Binding-site contacts:
Ligand atom C7 contacts residue ASN285 of chain 1.C at 3.1 Å.
Ligand atom O6 contacts residue GLU398 of chain 1.C at 3.8 Å.
Ligand atom C1 contacts residue VAL297 of chain 1.C at 3.5 Å (hydrophobic).
Ligand atom C7 contacts residue VAL297 of chain 1.C at 4.2 Å (hydrophobic).
Ligand atom O5 contacts residue ASN285 of chain 1.C at 2.4 Å (h-bond).
Ligand atom O5 contacts residue ASN298 of chain 1.C at 4.0 Å.
Ligand atom C4 contacts residue ASN285 of chain 1.C at 4.2 Å.
Ligand atom O7 contacts residue ASN285 of chain 1.C at 3.0 Å (h-bond).
Ligand atom C8 contacts residue SER45 of chain 1.C at 3.3 Å.
Ligand atom C3 contacts residue ASN285 of chain 1.C at 3.8 Å.
Ligand atom C5 contacts residue ASN285 of chain 1.C at 3.7 Å.
Ligand atom O6 contacts residue ASN298 of chain 1.C at 3.8 Å.
Ligand atom C3 contacts residue VAL297 of chain 1.C at 3.9 Å (hydrophobic).
Ligand atom C8 contacts residue SER46 of chain 1.C at 4.1 Å.
Ligand atom N2 contacts residue VAL297 of chain 1.C at 3.5 Å (h-bond).
Ligand atom C5 contacts residue ASN298 of chain 1.C at 4.1 Å.
Ligand atom C2 contacts residue ASN285 of chain 1.C at 2.4 Å.
Ligand atom N2 contacts residue ASN285 of chain 1.C at 2.9 Å (h-bond).
Ligand atom C1 contacts residue ASN285 of chain 1.C at 1.4 Å.
Ligand atom C8 contacts residue ASN285 of chain 1.C at 4.3 Å.
Ligand atom C2 contacts residue VAL297 of chain 1.C at 3.8 Å (hydrophobic).
Ligand atom C8 contacts residue VAL297 of chain 1.C at 4.0 Å (hydrophobic).
Ligand atom C1 contacts residue ASN298 of chain 1.C at 4.1 Å.

The small molecule below binds the protein below.
Small molecule (SMILES): CC(=O)N[C@@H]1[C@@H](O)[C@H](O)[C@@H](CO)O[C@H]1O

Sequence of chain 1.C:
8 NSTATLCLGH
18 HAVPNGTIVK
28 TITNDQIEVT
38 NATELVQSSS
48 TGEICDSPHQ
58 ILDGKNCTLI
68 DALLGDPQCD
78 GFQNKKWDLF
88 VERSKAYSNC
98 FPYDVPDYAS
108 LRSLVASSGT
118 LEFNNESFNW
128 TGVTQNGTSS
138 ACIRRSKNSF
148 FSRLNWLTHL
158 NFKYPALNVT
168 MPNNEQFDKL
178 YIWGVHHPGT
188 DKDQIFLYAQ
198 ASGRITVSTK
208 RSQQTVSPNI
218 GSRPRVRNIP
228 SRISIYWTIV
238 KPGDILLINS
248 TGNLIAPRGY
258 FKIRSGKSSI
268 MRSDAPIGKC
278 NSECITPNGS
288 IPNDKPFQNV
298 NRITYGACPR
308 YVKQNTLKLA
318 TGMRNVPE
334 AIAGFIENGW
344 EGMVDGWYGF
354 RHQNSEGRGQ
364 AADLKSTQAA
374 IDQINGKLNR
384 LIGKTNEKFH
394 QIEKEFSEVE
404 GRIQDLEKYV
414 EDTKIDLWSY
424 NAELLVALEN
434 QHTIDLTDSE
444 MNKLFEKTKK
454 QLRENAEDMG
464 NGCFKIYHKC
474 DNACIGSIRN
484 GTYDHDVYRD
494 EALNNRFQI